Sequence of chain 1.F:
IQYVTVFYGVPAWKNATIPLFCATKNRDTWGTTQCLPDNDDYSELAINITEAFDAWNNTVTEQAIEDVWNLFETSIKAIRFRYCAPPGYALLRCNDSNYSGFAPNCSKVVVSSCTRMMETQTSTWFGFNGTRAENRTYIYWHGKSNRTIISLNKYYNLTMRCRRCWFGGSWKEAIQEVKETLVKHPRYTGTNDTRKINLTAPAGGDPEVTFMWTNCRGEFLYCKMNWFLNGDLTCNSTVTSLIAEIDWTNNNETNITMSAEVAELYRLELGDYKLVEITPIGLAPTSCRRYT

A small-molecule ligand and the protein it binds are described below.
Small molecule (SMILES): CC(=O)N[C@@H]1[C@@H](O)[C@H](O)[C@@H](CO)O[C@H]1O

Binding-site contacts:
Ligand atom C7 contacts residue ASN265 of chain 1.F at 3.8 Å.
Ligand atom C1 contacts residue ASN265 of chain 1.F at 1.4 Å.
Ligand atom C5 contacts residue ASN265 of chain 1.F at 3.7 Å.
Ligand atom N2 contacts residue ASN265 of chain 1.F at 2.9 Å (h-bond).
Ligand atom O5 contacts residue ASN265 of chain 1.F at 2.4 Å (h-bond).
Ligand atom C2 contacts residue ASN265 of chain 1.F at 2.5 Å.
Ligand atom O7 contacts residue ASN265 of chain 1.F at 4.3 Å.
Ligand atom C4 contacts residue ASN265 of chain 1.F at 4.2 Å.
Ligand atom C3 contacts residue ASN265 of chain 1.F at 3.8 Å.